A small-molecule ligand and the protein it binds are described below.
Small molecule (SMILES): Cc1cc(CCCOc2c(C)cc(-c3noc(C(F)(F)F)n3)cc2C)on1

Sequence of chain 26.C:
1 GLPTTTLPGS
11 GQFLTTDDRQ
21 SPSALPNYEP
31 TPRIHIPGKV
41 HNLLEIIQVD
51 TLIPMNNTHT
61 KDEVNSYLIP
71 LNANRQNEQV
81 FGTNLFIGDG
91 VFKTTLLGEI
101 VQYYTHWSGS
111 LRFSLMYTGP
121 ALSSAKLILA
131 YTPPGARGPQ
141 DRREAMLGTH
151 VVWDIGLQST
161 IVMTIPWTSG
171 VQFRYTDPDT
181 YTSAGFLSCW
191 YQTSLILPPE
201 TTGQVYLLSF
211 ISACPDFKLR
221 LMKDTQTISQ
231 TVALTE

Sequence of chain 30.C:
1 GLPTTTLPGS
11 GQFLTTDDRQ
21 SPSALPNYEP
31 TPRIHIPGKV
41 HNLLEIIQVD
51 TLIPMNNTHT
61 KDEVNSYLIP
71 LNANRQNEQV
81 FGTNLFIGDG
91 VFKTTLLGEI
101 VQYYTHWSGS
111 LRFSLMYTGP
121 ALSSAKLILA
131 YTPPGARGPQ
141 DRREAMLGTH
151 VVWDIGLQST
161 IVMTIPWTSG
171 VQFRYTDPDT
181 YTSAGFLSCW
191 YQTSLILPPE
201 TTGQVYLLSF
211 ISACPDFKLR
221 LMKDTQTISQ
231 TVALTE

Binding-site contacts:
Ligand atom N1A contacts residue PRO174 of chain 30.A at 3.5 Å.
Ligand atom F2 contacts residue VAL176 of chain 30.A at 2.7 Å.
Ligand atom CM2 contacts residue ILE104 of chain 30.A at 3.6 Å (hydrophobic).
Ligand atom C5B contacts residue TYR152 of chain 30.A at 3.5 Å (hydrophobic).
Ligand atom C3B contacts residue MET224 of chain 30.A at 3.6 Å (hydrophobic).
Ligand atom O1 contacts residue MET221 of chain 30.A at 3.7 Å.
Ligand atom C3 contacts residue LEU106 of chain 30.A at 3.8 Å (hydrophobic).
Ligand atom CM6 contacts residue TYR152 of chain 30.A at 3.4 Å (hydrophobic).
Ligand atom C2A contacts residue TYR152 of chain 30.A at 3.7 Å (hydrophobic).
Ligand atom F3 contacts residue ALA150 of chain 30.A at 2.7 Å.
Ligand atom C6B contacts residue TYR152 of chain 30.A at 3.6 Å (hydrophobic).
Ligand atom CM4 contacts residue ALA150 of chain 30.A at 3.6 Å (hydrophobic).
Ligand atom F3 contacts residue PRO174 of chain 30.A at 2.9 Å.
Ligand atom N3A contacts residue PHE186 of chain 30.A at 3.4 Å.
Ligand atom CM2 contacts residue TYR128 of chain 30.A at 3.4 Å (hydrophobic).
Ligand atom CM6 contacts residue LEU25 of chain 30.C at 3.8 Å (hydrophobic).
Ligand atom CM3 contacts residue ASN219 of chain 30.A at 3.8 Å.
Ligand atom C2B contacts residue ILE104 of chain 30.A at 3.8 Å (hydrophobic).
Ligand atom CM4 contacts residue VAL176 of chain 30.A at 3.8 Å (hydrophobic).
Ligand atom N3A contacts residue TYR152 of chain 30.A at 3.8 Å.
Ligand atom C4 contacts residue TYR197 of chain 30.A at 3.4 Å (hydrophobic).
Ligand atom F3 contacts residue SER175 of chain 30.A at 2.8 Å.
Ligand atom O1A contacts residue PRO174 of chain 30.A at 3.5 Å.
Ligand atom C1C contacts residue TYR128 of chain 30.A at 3.5 Å (hydrophobic).
Ligand atom C2C contacts residue TYR128 of chain 30.A at 3.2 Å (hydrophobic).
Ligand atom C1C contacts residue TYR197 of chain 30.A at 3.5 Å (hydrophobic).
Ligand atom C3A contacts residue PHE186 of chain 30.A at 3.7 Å (hydrophobic).
Ligand atom F1 contacts residue ALA150 of chain 30.A at 3.8 Å.
Ligand atom O1A contacts residue ALA24 of chain 30.C at 3.3 Å.
Ligand atom CM2 contacts residue MET224 of chain 30.A at 3.5 Å (hydrophobic).
Ligand atom C2A contacts residue PHE186 of chain 30.A at 3.5 Å (hydrophobic).
Ligand atom C2C contacts residue ILE104 of chain 30.A at 3.8 Å (hydrophobic).
Ligand atom F3 contacts residue MET151 of chain 30.A at 3.7 Å.
Ligand atom F3 contacts residue VAL176 of chain 30.A at 3.6 Å.
Ligand atom N1A contacts residue ALA24 of chain 30.C at 3.2 Å.
Ligand atom F3 contacts residue TYR152 of chain 30.A at 3.6 Å.
Ligand atom F1 contacts residue PHE186 of chain 30.A at 3.8 Å.
Ligand atom F1 contacts residue MET224 of chain 30.A at 3.6 Å.
Ligand atom C3C contacts residue TYR128 of chain 30.A at 3.3 Å (hydrophobic).
Ligand atom CM6 contacts residue VAL188 of chain 30.A at 3.8 Å (hydrophobic).

Sequence of chain 30.A:
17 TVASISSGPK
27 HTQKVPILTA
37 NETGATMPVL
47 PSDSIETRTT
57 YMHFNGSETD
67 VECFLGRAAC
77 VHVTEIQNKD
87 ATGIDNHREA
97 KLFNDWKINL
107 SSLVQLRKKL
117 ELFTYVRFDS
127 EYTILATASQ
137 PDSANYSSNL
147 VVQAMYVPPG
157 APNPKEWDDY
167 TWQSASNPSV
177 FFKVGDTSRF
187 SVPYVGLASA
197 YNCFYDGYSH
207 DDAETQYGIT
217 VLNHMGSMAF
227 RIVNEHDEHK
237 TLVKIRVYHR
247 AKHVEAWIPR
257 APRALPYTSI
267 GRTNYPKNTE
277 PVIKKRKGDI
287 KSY